Sequence of chain 1.B:
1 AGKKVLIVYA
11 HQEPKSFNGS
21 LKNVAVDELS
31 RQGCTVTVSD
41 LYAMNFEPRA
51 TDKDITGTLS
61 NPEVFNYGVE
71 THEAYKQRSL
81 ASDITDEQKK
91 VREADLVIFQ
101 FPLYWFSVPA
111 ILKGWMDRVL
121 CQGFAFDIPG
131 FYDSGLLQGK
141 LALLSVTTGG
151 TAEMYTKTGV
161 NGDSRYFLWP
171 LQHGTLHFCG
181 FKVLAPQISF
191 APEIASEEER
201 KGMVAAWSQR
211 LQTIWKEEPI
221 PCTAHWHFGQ

Sequence of chain 1.A:
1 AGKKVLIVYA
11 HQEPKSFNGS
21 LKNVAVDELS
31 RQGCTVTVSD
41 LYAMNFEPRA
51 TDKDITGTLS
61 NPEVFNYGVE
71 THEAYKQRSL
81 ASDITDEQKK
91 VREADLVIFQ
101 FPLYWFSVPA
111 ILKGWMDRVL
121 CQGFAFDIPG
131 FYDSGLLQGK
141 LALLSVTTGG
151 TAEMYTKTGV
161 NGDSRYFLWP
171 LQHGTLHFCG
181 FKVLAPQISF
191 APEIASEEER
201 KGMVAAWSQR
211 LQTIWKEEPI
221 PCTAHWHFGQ

Binding-site contacts:
Ligand atom C18 contacts residue FAD1 of chain 1.H at 3.3 Å.
Ligand atom C14 contacts residue PHE126 of chain 1.A at 3.3 Å (hydrophobic).
Ligand atom C5 contacts residue FAD1 of chain 1.H at 3.3 Å.
Ligand atom C18 contacts residue TRP105 of chain 1.B at 3.7 Å (hydrophobic).
Ligand atom O13 contacts residue FAD1 of chain 1.H at 3.2 Å.
Ligand atom C9 contacts residue GLY150 of chain 1.B at 3.6 Å.
Ligand atom C6 contacts residue FAD1 of chain 1.H at 3.3 Å.
Ligand atom O17 contacts residue FAD1 of chain 1.H at 3.4 Å (h-bond).
Ligand atom C8 contacts residue GLY149 of chain 1.B at 3.5 Å.
Ligand atom N10 contacts residue ASN161 of chain 1.B at 3.8 Å.
Ligand atom C7 contacts residue GLY149 of chain 1.B at 3.8 Å.
Ligand atom N10 contacts residue FAD1 of chain 1.H at 3.6 Å.
Ligand atom C1 contacts residue FAD1 of chain 1.H at 3.4 Å.
Ligand atom C14 contacts residue TRP105 of chain 1.B at 3.2 Å (hydrophobic).
Ligand atom C2 contacts residue FAD1 of chain 1.H at 3.4 Å.
Ligand atom C14 contacts residue FAD1 of chain 1.H at 3.7 Å.
Ligand atom C18 contacts residue PHE106 of chain 1.B at 3.5 Å (hydrophobic).
Ligand atom C8 contacts residue GLY150 of chain 1.B at 3.2 Å.
Ligand atom C7 contacts residue FAD1 of chain 1.H at 3.9 Å.
Ligand atom C4 contacts residue PHE178 of chain 1.A at 3.5 Å (hydrophobic).
Ligand atom C18 contacts residue GLY174 of chain 1.A at 2.9 Å.
Ligand atom O17 contacts residue PHE178 of chain 1.A at 3.5 Å.
Ligand atom O16 contacts residue ASN161 of chain 1.B at 2.6 Å (h-bond).
Ligand atom C3 contacts residue FAD1 of chain 1.H at 3.4 Å.
Ligand atom C8 contacts residue FAD1 of chain 1.H at 3.8 Å.
Ligand atom O13 contacts residue PHE126 of chain 1.A at 3.7 Å.
Ligand atom O11 contacts residue FAD1 of chain 1.H at 3.5 Å (h-bond).
Ligand atom C4 contacts residue FAD1 of chain 1.H at 3.2 Å.
Ligand atom O16 contacts residue GLY150 of chain 1.B at 3.3 Å.
Ligand atom O16 contacts residue MET154 of chain 1.B at 3.0 Å.
Ligand atom C7 contacts residue GLY150 of chain 1.B at 3.8 Å.
Ligand atom C9 contacts residue ASN161 of chain 1.B at 3.7 Å.
Ligand atom C18 contacts residue PHE178 of chain 1.A at 3.7 Å (hydrophobic).
Ligand atom O17 contacts residue PHE106 of chain 1.B at 3.6 Å.
Ligand atom C9 contacts residue FAD1 of chain 1.H at 3.6 Å.
Ligand atom C5 contacts residue PHE178 of chain 1.A at 3.8 Å (hydrophobic).
Ligand atom C12 contacts residue PHE126 of chain 1.A at 3.6 Å (hydrophobic).
Ligand atom C3 contacts residue PHE178 of chain 1.A at 3.8 Å (hydrophobic).
Ligand atom C9 contacts residue MET154 of chain 1.B at 3.9 Å (hydrophobic).
Ligand atom C15 contacts residue GLY149 of chain 1.B at 3.5 Å.

The protein below binds the small molecule below.
Small molecule (SMILES): COc1cc(OC)c2[nH]c(=O)cc(C)c2c1OC